Sequence of chain 1.B:
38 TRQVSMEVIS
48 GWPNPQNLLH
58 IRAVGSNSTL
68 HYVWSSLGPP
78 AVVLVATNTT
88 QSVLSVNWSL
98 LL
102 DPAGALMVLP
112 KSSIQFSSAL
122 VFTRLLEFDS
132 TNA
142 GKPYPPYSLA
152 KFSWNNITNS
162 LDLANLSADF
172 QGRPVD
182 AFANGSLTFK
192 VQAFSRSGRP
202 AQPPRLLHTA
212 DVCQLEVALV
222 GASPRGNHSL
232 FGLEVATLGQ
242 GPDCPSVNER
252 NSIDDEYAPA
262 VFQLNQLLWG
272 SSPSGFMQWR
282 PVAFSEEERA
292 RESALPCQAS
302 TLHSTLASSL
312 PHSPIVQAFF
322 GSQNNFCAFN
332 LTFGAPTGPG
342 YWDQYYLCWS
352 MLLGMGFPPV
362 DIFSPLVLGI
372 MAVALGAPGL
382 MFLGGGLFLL

A protein and the small-molecule ligand that binds it are described below.
Small molecule (SMILES): CC(=O)N[C@@H]1[C@@H](O)[C@H](O)[C@@H](CO)O[C@H]1O

Binding-site contacts:
Ligand atom C6 contacts residue ASN94 of chain 1.B at 4.5 Å.
Ligand atom O5 contacts residue SER96 of chain 1.B at 2.7 Å (h-bond).
Ligand atom O5 contacts residue ASN94 of chain 1.B at 2.4 Å (h-bond).
Ligand atom C3 contacts residue ASN94 of chain 1.B at 3.8 Å.
Ligand atom C5 contacts residue ASN94 of chain 1.B at 3.7 Å.
Ligand atom O6 contacts residue SER96 of chain 1.B at 2.9 Å (h-bond).
Ligand atom N2 contacts residue ASN94 of chain 1.B at 2.9 Å (h-bond).
Ligand atom C8 contacts residue ASN94 of chain 1.B at 4.1 Å.
Ligand atom C2 contacts residue LEU97 of chain 1.B at 3.7 Å (hydrophobic).
Ligand atom C1 contacts residue LEU97 of chain 1.B at 3.7 Å (hydrophobic).
Ligand atom C2 contacts residue ASN94 of chain 1.B at 2.5 Å.
Ligand atom C4 contacts residue ASN94 of chain 1.B at 4.2 Å.
Ligand atom C1 contacts residue SER96 of chain 1.B at 3.8 Å.
Ligand atom C8 contacts residue LEU97 of chain 1.B at 3.9 Å (hydrophobic).
Ligand atom C5 contacts residue SER96 of chain 1.B at 3.6 Å.
Ligand atom C7 contacts residue ASN94 of chain 1.B at 3.7 Å.
Ligand atom C6 contacts residue SER96 of chain 1.B at 3.2 Å.
Ligand atom O5 contacts residue LEU97 of chain 1.B at 3.6 Å.
Ligand atom C1 contacts residue ASN94 of chain 1.B at 1.4 Å.
Ligand atom O6 contacts residue LEU97 of chain 1.B at 4.4 Å.